Binding-site contacts:
Ligand atom O2P contacts residue ASP626 of chain 28.A at 4.2 Å.
Ligand atom N7 contacts residue ASN609 of chain 15.A at 3.8 Å.
Ligand atom C2 contacts residue GLY639 of chain 15.A at 3.1 Å.
Ligand atom N6 contacts residue VAL420 of chain 15.A at 4.0 Å.
Ligand atom N6 contacts residue GLY639 of chain 15.A at 3.6 Å (h-bond).
Ligand atom N7 contacts residue HIS630 of chain 15.A at 4.1 Å.
Ligand atom N6 contacts residue PHE638 of chain 15.A at 3.9 Å.
Ligand atom N1 contacts residue PRO631 of chain 15.A at 3.5 Å (h-bond).
Ligand atom C1' contacts residue HIS630 of chain 15.A at 4.0 Å.
Ligand atom C6 contacts residue PRO631 of chain 15.A at 3.9 Å (hydrophobic).
Ligand atom C3' contacts residue HIS630 of chain 15.A at 4.4 Å.
Ligand atom N6 contacts residue GLY637 of chain 15.A at 3.7 Å.
Ligand atom C2 contacts residue PRO631 of chain 15.A at 3.3 Å (hydrophobic).
Ligand atom N3 contacts residue PRO631 of chain 15.A at 3.6 Å.
Ligand atom N9 contacts residue HIS630 of chain 15.A at 4.2 Å.
Ligand atom C4 contacts residue PRO631 of chain 15.A at 4.0 Å (hydrophobic).
Ligand atom N1 contacts residue VAL420 of chain 15.A at 3.7 Å.
Ligand atom N7 contacts residue SER632 of chain 15.A at 4.1 Å.
Ligand atom C5 contacts residue PRO421 of chain 15.A at 4.1 Å (hydrophobic).
Ligand atom O1P contacts residue LYS641 of chain 28.A at 4.0 Å.
Ligand atom C6 contacts residue PRO421 of chain 15.A at 4.1 Å (hydrophobic).
Ligand atom C6 contacts residue SER632 of chain 15.A at 3.9 Å.
Ligand atom C5 contacts residue SER632 of chain 15.A at 4.1 Å.
Ligand atom C2' contacts residue HIS630 of chain 15.A at 3.2 Å.
Ligand atom C8 contacts residue PRO421 of chain 15.A at 4.3 Å (hydrophobic).
Ligand atom N1 contacts residue PRO421 of chain 15.A at 4.3 Å.
Ligand atom N7 contacts residue PRO421 of chain 15.A at 4.2 Å.
Ligand atom C2 contacts residue VAL420 of chain 15.A at 4.3 Å (hydrophobic).
Ligand atom N6 contacts residue SER632 of chain 15.A at 3.3 Å (h-bond).
Ligand atom N3 contacts residue GLY639 of chain 15.A at 4.3 Å.
Ligand atom C1' contacts residue PRO631 of chain 15.A at 4.3 Å (hydrophobic).
Ligand atom C6 contacts residue VAL420 of chain 15.A at 4.0 Å (hydrophobic).
Ligand atom C5 contacts residue PRO631 of chain 15.A at 4.2 Å (hydrophobic).
Ligand atom N9 contacts residue PRO421 of chain 15.A at 4.4 Å.
Ligand atom C2 contacts residue PRO421 of chain 15.A at 4.5 Å (hydrophobic).
Ligand atom C4 contacts residue PRO421 of chain 15.A at 4.3 Å (hydrophobic).
Ligand atom N1 contacts residue GLY639 of chain 15.A at 3.1 Å (h-bond).
Ligand atom C8 contacts residue HIS630 of chain 15.A at 3.3 Å.
Ligand atom C6 contacts residue GLY639 of chain 15.A at 3.8 Å.
Ligand atom N1 contacts residue PHE638 of chain 15.A at 4.3 Å.

Sequence of chain 15.A:
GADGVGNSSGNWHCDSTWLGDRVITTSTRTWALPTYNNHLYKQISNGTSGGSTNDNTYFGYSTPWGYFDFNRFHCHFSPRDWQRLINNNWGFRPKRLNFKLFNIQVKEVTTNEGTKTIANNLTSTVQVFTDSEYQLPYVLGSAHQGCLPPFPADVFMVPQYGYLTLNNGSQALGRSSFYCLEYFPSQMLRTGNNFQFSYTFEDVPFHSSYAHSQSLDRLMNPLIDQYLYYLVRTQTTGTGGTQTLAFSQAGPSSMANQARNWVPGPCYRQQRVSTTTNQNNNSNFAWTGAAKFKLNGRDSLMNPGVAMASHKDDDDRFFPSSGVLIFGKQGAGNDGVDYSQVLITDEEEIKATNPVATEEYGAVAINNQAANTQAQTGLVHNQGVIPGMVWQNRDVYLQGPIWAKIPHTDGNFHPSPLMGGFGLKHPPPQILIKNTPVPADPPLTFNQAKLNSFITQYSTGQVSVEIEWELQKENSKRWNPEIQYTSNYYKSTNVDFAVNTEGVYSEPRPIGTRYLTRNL

The protein below binds the small molecule below.
Small molecule (SMILES): Nc1ncnc2c1ncn2[C@H]1C[C@H](O)[C@@H](COP(=O)(O)O)O1

Sequence of chain 28.A:
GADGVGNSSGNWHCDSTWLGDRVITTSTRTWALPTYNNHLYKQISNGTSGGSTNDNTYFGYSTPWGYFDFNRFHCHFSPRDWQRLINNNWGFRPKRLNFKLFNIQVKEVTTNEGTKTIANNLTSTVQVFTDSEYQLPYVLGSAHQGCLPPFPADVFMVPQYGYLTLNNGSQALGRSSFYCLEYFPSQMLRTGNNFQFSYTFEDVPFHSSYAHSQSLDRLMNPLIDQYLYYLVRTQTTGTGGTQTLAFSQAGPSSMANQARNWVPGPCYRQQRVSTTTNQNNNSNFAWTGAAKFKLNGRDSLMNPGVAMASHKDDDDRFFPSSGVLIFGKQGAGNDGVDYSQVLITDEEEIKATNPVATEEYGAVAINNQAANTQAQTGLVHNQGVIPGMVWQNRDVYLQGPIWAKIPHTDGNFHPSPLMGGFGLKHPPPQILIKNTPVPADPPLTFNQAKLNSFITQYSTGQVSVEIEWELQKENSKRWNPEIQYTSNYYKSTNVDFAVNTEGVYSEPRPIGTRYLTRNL